This protein binds this small molecule.
Small molecule (SMILES): CC(C)=CCO[P](=O)(O)OP(=O)(O)O

Binding-site contacts:
Ligand atom O1A contacts residue FPP1 of chain 1.D at 3.0 Å (h-bond).
Ligand atom C1 contacts residue SER181 of chain 1.A at 3.9 Å.
Ligand atom O1B contacts residue ARG179 of chain 1.A at 3.9 Å.
Ligand atom PA contacts residue FPP1 of chain 1.D at 4.0 Å.
Ligand atom C5 contacts residue PHE65 of chain 1.A at 4.0 Å (hydrophobic).
Ligand atom O3B contacts residue ARG173 of chain 1.A at 4.0 Å.
Ligand atom C1 contacts residue ARG173 of chain 1.A at 3.6 Å.
Ligand atom C5 contacts residue PRO22 of chain 1.A at 4.0 Å (hydrophobic).
Ligand atom PA contacts residue ARG74 of chain 1.A at 3.9 Å.
Ligand atom O2B contacts residue SER181 of chain 1.A at 3.9 Å.
Ligand atom O1 contacts residue ARG173 of chain 1.A at 3.8 Å.
Ligand atom C4 contacts residue ASN71 of chain 1.A at 3.5 Å.
Ligand atom PB contacts residue SER181 of chain 1.A at 3.4 Å.
Ligand atom C5 contacts residue ILE21 of chain 1.A at 3.9 Å (hydrophobic).
Ligand atom O2B contacts residue ARG179 of chain 1.A at 3.0 Å (salt-bridge).
Ligand atom C5 contacts residue FPP1 of chain 1.D at 3.4 Å.
Ligand atom O1 contacts residue MG1 of chain 1.E at 3.1 Å.
Ligand atom C4 contacts residue PHE65 of chain 1.A at 3.7 Å (hydrophobic).
Ligand atom C1 contacts residue ILE21 of chain 1.A at 3.9 Å (hydrophobic).
Ligand atom O1 contacts residue ASP23 of chain 1.A at 3.0 Å (salt-bridge).
Ligand atom C1 contacts residue ASP23 of chain 1.A at 3.8 Å.
Ligand atom O2B contacts residue ARG173 of chain 1.A at 3.1 Å (salt-bridge).
Ligand atom O2A contacts residue ARG74 of chain 1.A at 4.0 Å.
Ligand atom O1A contacts residue ARG74 of chain 1.A at 3.1 Å (salt-bridge).
Ligand atom PA contacts residue MG1 of chain 1.E at 3.3 Å.
Ligand atom O3B contacts residue SER181 of chain 1.A at 2.5 Å (h-bond).
Ligand atom O3A contacts residue SER181 of chain 1.A at 3.2 Å (h-bond).
Ligand atom C4 contacts residue FPP1 of chain 1.D at 4.1 Å.
Ligand atom C4 contacts residue GLY66 of chain 1.A at 3.7 Å.
Ligand atom C4 contacts residue PHE67 of chain 1.A at 3.8 Å (hydrophobic).
Ligand atom O2A contacts residue ASN71 of chain 1.A at 3.0 Å (h-bond).
Ligand atom O1A contacts residue MG1 of chain 1.E at 2.1 Å.
Ligand atom O1 contacts residue FPP1 of chain 1.D at 3.8 Å.
Ligand atom O2B contacts residue MG1 of chain 1.E at 3.9 Å.
Ligand atom O3A contacts residue ARG173 of chain 1.A at 4.0 Å.
Ligand atom O3B contacts residue ARG179 of chain 1.A at 3.2 Å (salt-bridge).
Ligand atom PB contacts residue ARG173 of chain 1.A at 3.9 Å.
Ligand atom PB contacts residue ARG179 of chain 1.A at 3.7 Å.
Ligand atom C3 contacts residue FPP1 of chain 1.D at 4.0 Å.
Ligand atom O1A contacts residue ASP23 of chain 1.A at 3.7 Å.

Sequence of chain 1.A:
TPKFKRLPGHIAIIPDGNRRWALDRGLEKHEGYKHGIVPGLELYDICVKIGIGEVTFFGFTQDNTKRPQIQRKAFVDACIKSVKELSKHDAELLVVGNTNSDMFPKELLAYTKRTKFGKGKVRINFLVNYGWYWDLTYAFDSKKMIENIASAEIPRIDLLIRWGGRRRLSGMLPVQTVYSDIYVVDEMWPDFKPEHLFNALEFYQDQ